Sequence of chain 1.E:
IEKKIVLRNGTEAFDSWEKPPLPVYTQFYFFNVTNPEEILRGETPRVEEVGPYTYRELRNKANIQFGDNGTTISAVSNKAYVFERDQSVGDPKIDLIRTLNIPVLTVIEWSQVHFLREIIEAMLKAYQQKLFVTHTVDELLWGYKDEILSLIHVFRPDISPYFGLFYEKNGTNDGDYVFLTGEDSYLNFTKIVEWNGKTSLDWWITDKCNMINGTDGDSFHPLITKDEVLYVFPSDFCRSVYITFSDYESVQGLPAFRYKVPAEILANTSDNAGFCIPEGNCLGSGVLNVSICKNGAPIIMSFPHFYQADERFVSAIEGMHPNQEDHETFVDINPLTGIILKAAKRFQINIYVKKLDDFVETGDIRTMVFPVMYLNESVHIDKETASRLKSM

Binding-site contacts:
Ligand atom C5 contacts residue ASN21 of chain 1.E at 3.3 Å.
Ligand atom O6 contacts residue ASN21 of chain 1.E at 4.3 Å.
Ligand atom N2 contacts residue ASN21 of chain 1.E at 3.3 Å (h-bond).
Ligand atom C2 contacts residue ASN21 of chain 1.E at 2.5 Å.
Ligand atom C6 contacts residue ASN21 of chain 1.E at 3.3 Å.
Ligand atom C4 contacts residue ASN21 of chain 1.E at 3.8 Å.
Ligand atom C7 contacts residue ASN21 of chain 1.E at 4.0 Å.
Ligand atom C3 contacts residue ASN21 of chain 1.E at 3.7 Å.
Ligand atom O7 contacts residue ASN21 of chain 1.E at 4.0 Å.
Ligand atom C1 contacts residue ASN21 of chain 1.E at 1.4 Å.
Ligand atom O5 contacts residue ASN21 of chain 1.E at 2.5 Å (h-bond).

This small molecule binds to this protein.
Small molecule (SMILES): CC(=O)N[C@@H]1[C@@H](O)[C@H](O)[C@@H](CO)O[C@H]1O